Binding-site contacts:
Ligand atom OAE contacts residue ARG139 of chain 2.A at 3.7 Å.
Ligand atom OAE contacts residue ARG122 of chain 6.A at 2.9 Å (salt-bridge).
Ligand atom PAJ contacts residue ARG122 of chain 6.A at 3.8 Å.
Ligand atom OAC contacts residue ARG185 of chain 4.A at 3.1 Å (salt-bridge).
Ligand atom OAH contacts residue ARG122 of chain 6.A at 3.4 Å (salt-bridge).
Ligand atom CAF contacts residue ARG122 of chain 6.A at 3.6 Å.
Ligand atom CAI contacts residue FMN1 of chain 4.C at 3.6 Å.
Ligand atom OAH contacts residue TYR169 of chain 4.A at 3.8 Å.
Ligand atom CAB contacts residue FMN1 of chain 4.C at 3.7 Å.
Ligand atom CAA contacts residue ALA89 of chain 6.A at 3.8 Å (hydrophobic).
Ligand atom CAA contacts residue TRP84 of chain 6.A at 3.4 Å (hydrophobic).
Ligand atom PAJ contacts residue GLU140 of chain 2.A at 3.5 Å.
Ligand atom OAC contacts residue ARG139 of chain 2.A at 3.2 Å (salt-bridge).
Ligand atom OAD contacts residue ARG185 of chain 4.A at 2.7 Å (salt-bridge).
Ligand atom OAE contacts residue LYS129 of chain 6.A at 3.8 Å.
Ligand atom OAD contacts residue LYS129 of chain 6.A at 2.7 Å (salt-bridge).
Ligand atom CAB contacts residue TYR169 of chain 4.A at 3.7 Å (hydrophobic).
Ligand atom OAH contacts residue GLY91 of chain 6.A at 3.9 Å.
Ligand atom CAA contacts residue TRP200 of chain 4.A at 3.7 Å (hydrophobic).
Ligand atom CAA contacts residue FMN1 of chain 4.C at 3.6 Å.
Ligand atom CAF contacts residue SER90 of chain 6.A at 3.7 Å.
Ligand atom OAD contacts residue SER90 of chain 6.A at 3.6 Å (h-bond).
Ligand atom CAG contacts residue ARG122 of chain 6.A at 3.7 Å.
Ligand atom OAC contacts residue TYR169 of chain 4.A at 3.0 Å (h-bond).
Ligand atom OAC contacts residue GLU140 of chain 2.A at 3.8 Å.
Ligand atom CAF contacts residue FMN1 of chain 4.C at 3.4 Å.
Ligand atom OAD contacts residue GLU140 of chain 2.A at 3.8 Å.
Ligand atom CAG contacts residue TYR169 of chain 4.A at 3.6 Å (hydrophobic).
Ligand atom CAI contacts residue SER90 of chain 6.A at 3.6 Å.
Ligand atom PAJ contacts residue LYS129 of chain 6.A at 3.7 Å.
Ligand atom CAG contacts residue SER90 of chain 6.A at 3.8 Å.
Ligand atom CAG contacts residue FMN1 of chain 4.C at 3.4 Å.
Ligand atom OAH contacts residue SER90 of chain 6.A at 2.8 Å (h-bond).
Ligand atom CAB contacts residue TRP200 of chain 4.A at 3.8 Å (hydrophobic).
Ligand atom OAE contacts residue GLU140 of chain 2.A at 2.4 Å (salt-bridge).
Ligand atom OAD contacts residue GLY91 of chain 6.A at 2.8 Å (h-bond).
Ligand atom PAJ contacts residue SER90 of chain 6.A at 3.7 Å.
Ligand atom PAJ contacts residue ARG185 of chain 4.A at 3.6 Å.
Ligand atom CAF contacts residue ALA89 of chain 6.A at 3.5 Å (hydrophobic).
Ligand atom PAJ contacts residue TYR169 of chain 4.A at 3.8 Å.

Sequence of chain 6.A:
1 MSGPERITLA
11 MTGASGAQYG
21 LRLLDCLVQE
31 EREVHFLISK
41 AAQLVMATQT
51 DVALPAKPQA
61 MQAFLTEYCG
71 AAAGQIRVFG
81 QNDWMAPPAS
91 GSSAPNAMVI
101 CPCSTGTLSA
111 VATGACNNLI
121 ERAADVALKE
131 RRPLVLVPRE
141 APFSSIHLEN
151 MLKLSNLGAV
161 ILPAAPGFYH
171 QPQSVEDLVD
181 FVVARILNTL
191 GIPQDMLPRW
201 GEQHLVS

Sequence of chain 4.A:
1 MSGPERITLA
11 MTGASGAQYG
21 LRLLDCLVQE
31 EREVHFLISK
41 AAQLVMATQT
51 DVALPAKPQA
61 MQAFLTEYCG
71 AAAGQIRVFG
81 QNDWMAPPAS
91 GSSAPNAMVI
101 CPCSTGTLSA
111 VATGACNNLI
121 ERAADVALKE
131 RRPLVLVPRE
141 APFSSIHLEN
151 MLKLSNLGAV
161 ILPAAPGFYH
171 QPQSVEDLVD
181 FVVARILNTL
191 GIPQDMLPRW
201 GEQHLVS

The protein below binds the small molecule below.
Small molecule (SMILES): CC(C)=CCOP(=O)(O)O

Sequence of chain 2.A:
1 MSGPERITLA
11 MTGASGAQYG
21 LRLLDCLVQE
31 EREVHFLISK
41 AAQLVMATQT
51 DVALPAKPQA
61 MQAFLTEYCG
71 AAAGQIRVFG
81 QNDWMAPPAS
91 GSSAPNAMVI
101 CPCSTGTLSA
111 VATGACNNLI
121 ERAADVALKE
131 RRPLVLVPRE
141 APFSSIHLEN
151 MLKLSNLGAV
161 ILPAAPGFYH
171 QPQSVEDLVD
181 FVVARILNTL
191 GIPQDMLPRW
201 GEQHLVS